A protein and the small-molecule ligand that binds it are described below.
Small molecule (SMILES): O=C(O)/C=C/c1ccc(O)cc1

Sequence of chain 1.A:
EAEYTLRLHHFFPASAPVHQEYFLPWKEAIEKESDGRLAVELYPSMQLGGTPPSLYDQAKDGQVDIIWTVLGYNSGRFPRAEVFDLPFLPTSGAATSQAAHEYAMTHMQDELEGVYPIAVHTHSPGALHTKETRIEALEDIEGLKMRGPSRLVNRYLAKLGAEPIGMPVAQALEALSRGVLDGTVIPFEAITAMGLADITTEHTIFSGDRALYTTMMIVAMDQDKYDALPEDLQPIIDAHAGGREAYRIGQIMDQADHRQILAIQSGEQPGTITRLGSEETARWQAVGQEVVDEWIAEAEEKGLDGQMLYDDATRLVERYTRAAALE

Binding-site contacts:
Ligand atom C4' contacts residue TRP70 of chain 1.A at 4.0 Å (hydrophobic).
Ligand atom O1 contacts residue ARG149 of chain 1.A at 2.8 Å (salt-bridge).
Ligand atom C6' contacts residue HIS125 of chain 1.A at 3.7 Å.
Ligand atom C1 contacts residue PRO151 of chain 1.A at 3.8 Å (hydrophobic).
Ligand atom O4' contacts residue GLU191 of chain 1.A at 2.6 Å (salt-bridge).
Ligand atom C5' contacts residue HIS125 of chain 1.A at 3.9 Å.
Ligand atom C6' contacts residue ALA192 of chain 1.A at 3.9 Å (hydrophobic).
Ligand atom O4' contacts residue MET255 of chain 1.A at 3.6 Å.
Ligand atom C3' contacts residue PHE14 of chain 1.A at 3.5 Å (hydrophobic).
Ligand atom C2' contacts residue PHE14 of chain 1.A at 4.2 Å (hydrophobic).
Ligand atom C4' contacts residue PHE14 of chain 1.A at 3.5 Å (hydrophobic).
Ligand atom O2 contacts residue PRO151 of chain 1.A at 3.8 Å.
Ligand atom O2 contacts residue VAL171 of chain 1.A at 3.4 Å (h-bond).
Ligand atom C5' contacts residue ALA192 of chain 1.A at 3.8 Å (hydrophobic).
Ligand atom C4' contacts residue MET255 of chain 1.A at 4.0 Å (hydrophobic).
Ligand atom C5' contacts residue PRO189 of chain 1.A at 3.7 Å (hydrophobic).
Ligand atom C1 contacts residue ARG149 of chain 1.A at 3.5 Å.
Ligand atom C2 contacts residue TYR75 of chain 1.A at 3.6 Å (hydrophobic).
Ligand atom O4' contacts residue TRP70 of chain 1.A at 3.5 Å.
Ligand atom O2 contacts residue ARG149 of chain 1.A at 3.0 Å (salt-bridge).
Ligand atom C2' contacts residue PHE13 of chain 1.A at 3.8 Å (hydrophobic).
Ligand atom C3' contacts residue PHE13 of chain 1.A at 3.9 Å (hydrophobic).
Ligand atom O2 contacts residue TYR75 of chain 1.A at 2.6 Å (h-bond).
Ligand atom C2 contacts residue VAL171 of chain 1.A at 3.5 Å (hydrophobic).
Ligand atom C2 contacts residue VAL72 of chain 1.A at 3.8 Å (hydrophobic).
Ligand atom C1' contacts residue HIS125 of chain 1.A at 4.0 Å.
Ligand atom O4' contacts residue PHE14 of chain 1.A at 3.5 Å.
Ligand atom C3' contacts residue MET219 of chain 1.A at 3.7 Å (hydrophobic).
Ligand atom C1 contacts residue VAL171 of chain 1.A at 3.5 Å (hydrophobic).
Ligand atom C1 contacts residue TYR75 of chain 1.A at 3.5 Å (hydrophobic).
Ligand atom C6' contacts residue PRO189 of chain 1.A at 3.7 Å (hydrophobic).
Ligand atom C3' contacts residue TRP70 of chain 1.A at 3.7 Å (hydrophobic).
Ligand atom C2' contacts residue MET219 of chain 1.A at 3.6 Å (hydrophobic).
Ligand atom C4' contacts residue GLU191 of chain 1.A at 3.3 Å.
Ligand atom C3 contacts residue VAL171 of chain 1.A at 4.1 Å (hydrophobic).
Ligand atom O1 contacts residue ILE188 of chain 1.A at 3.9 Å.
Ligand atom O1 contacts residue VAL171 of chain 1.A at 4.1 Å.
Ligand atom O1 contacts residue PRO151 of chain 1.A at 3.5 Å.
Ligand atom C3 contacts residue HIS125 of chain 1.A at 3.8 Å.
Ligand atom C5' contacts residue GLU191 of chain 1.A at 3.2 Å.